This small molecule binds to this protein.
Small molecule (SMILES): CCOC(=O)c1ccc(OCCCCC2CCN(c3ccc(C)nn3)CC2)cc1

Binding-site contacts:
Ligand atom N6 contacts residue VAL196 of chain 27.B at 3.8 Å.
Ligand atom C11 contacts residue LEU134 of chain 27.B at 3.8 Å (hydrophobic).
Ligand atom C26 contacts residue THR111 of chain 27.B at 3.6 Å.
Ligand atom C5 contacts residue TYR159 of chain 27.B at 3.7 Å (hydrophobic).
Ligand atom C4 contacts residue ALA24 of chain 27.D at 3.5 Å (hydrophobic).
Ligand atom C26 contacts residue LYS113 of chain 27.B at 3.7 Å.
Ligand atom C4 contacts residue ILE194 of chain 27.B at 3.8 Å (hydrophobic).
Ligand atom C10 contacts residue MET132 of chain 27.B at 3.7 Å (hydrophobic).
Ligand atom C20 contacts residue TYR112 of chain 27.B at 3.4 Å (hydrophobic).
Ligand atom N3 contacts residue LEU240 of chain 27.B at 3.4 Å.
Ligand atom C14 contacts residue MET132 of chain 27.B at 3.5 Å (hydrophobic).
Ligand atom C23 contacts residue PHE237 of chain 27.B at 3.8 Å (hydrophobic).
Ligand atom C13 contacts residue MET132 of chain 27.B at 3.8 Å (hydrophobic).
Ligand atom C3 contacts residue TYR159 of chain 27.B at 3.7 Å (hydrophobic).
Ligand atom C21 contacts residue TYR112 of chain 27.B at 3.4 Å (hydrophobic).
Ligand atom C18 contacts residue PHE237 of chain 27.B at 3.8 Å (hydrophobic).
Ligand atom C5 contacts residue ILE194 of chain 27.B at 3.8 Å (hydrophobic).
Ligand atom C8 contacts residue TYR159 of chain 27.B at 3.5 Å (hydrophobic).
Ligand atom O25 contacts residue TYR112 of chain 27.B at 3.4 Å.
Ligand atom C8 contacts residue VAL196 of chain 27.B at 3.7 Å (hydrophobic).
Ligand atom N4 contacts residue LEU240 of chain 27.B at 3.3 Å.
Ligand atom C19 contacts residue PHE237 of chain 27.B at 3.5 Å (hydrophobic).
Ligand atom C3 contacts residue ALA24 of chain 27.D at 3.5 Å (hydrophobic).
Ligand atom C1 contacts residue ILE157 of chain 27.B at 3.4 Å (hydrophobic).
Ligand atom C15 contacts residue MET132 of chain 27.B at 3.6 Å (hydrophobic).
Ligand atom O24 contacts residue TYR112 of chain 27.B at 3.8 Å.
Ligand atom C4 contacts residue TYR159 of chain 27.B at 3.7 Å (hydrophobic).
Ligand atom C21 contacts residue PHE237 of chain 27.B at 3.7 Å (hydrophobic).
Ligand atom C1 contacts residue ILE183 of chain 27.B at 3.5 Å (hydrophobic).
Ligand atom C12 contacts residue VAL199 of chain 27.B at 3.7 Å (hydrophobic).
Ligand atom C7 contacts residue TYR159 of chain 27.B at 3.7 Å (hydrophobic).
Ligand atom C14 contacts residue VAL199 of chain 27.B at 3.8 Å (hydrophobic).
Ligand atom C13 contacts residue PHE237 of chain 27.B at 3.7 Å (hydrophobic).
Ligand atom O16 contacts residue MET132 of chain 27.B at 3.6 Å.
Ligand atom C7 contacts residue VAL196 of chain 27.B at 3.5 Å (hydrophobic).
Ligand atom O25 contacts residue THR111 of chain 27.B at 3.4 Å (h-bond).
Ligand atom C20 contacts residue PHE237 of chain 27.B at 3.4 Å (hydrophobic).
Ligand atom C23 contacts residue TYR112 of chain 27.B at 3.3 Å (hydrophobic).
Ligand atom C27 contacts residue ASP236 of chain 27.B at 3.6 Å.
Ligand atom C3 contacts residue PRO181 of chain 27.B at 3.7 Å (hydrophobic).

Sequence of chain 27.D:
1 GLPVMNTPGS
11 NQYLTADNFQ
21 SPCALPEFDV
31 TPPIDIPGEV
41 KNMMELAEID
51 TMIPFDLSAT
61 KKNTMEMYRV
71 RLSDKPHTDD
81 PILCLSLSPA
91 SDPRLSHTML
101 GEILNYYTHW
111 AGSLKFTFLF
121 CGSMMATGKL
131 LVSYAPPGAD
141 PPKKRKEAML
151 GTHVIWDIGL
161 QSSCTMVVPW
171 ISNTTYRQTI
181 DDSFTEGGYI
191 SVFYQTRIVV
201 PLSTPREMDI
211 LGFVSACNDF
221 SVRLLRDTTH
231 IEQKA

Sequence of chain 27.B:
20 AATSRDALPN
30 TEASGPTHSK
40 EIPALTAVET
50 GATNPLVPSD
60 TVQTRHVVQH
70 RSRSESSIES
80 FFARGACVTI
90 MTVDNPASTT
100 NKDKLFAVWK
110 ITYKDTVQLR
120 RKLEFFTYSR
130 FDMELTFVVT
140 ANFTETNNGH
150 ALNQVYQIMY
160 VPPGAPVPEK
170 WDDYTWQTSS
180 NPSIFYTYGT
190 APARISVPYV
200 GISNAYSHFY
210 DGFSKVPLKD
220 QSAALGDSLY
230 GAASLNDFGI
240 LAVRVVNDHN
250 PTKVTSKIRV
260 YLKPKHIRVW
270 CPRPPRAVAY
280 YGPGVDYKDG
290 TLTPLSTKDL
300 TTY